The protein below binds the small molecule below.
Small molecule (SMILES): CCCN(CCc1ccccc1)C(=O)[C@@H]1OC(C(=O)O)=C[C@H](N)[C@H]1NC(C)=O

Binding-site contacts:
Ligand atom C2 contacts residue TYR333 of chain 2.B at 2.8 Å (hydrophobic).
Ligand atom NE contacts residue GLU41 of chain 2.B at 2.9 Å (salt-bridge).
Ligand atom CE2 contacts residue ASN144 of chain 2.B at 3.4 Å.
Ligand atom O1B contacts residue TYR333 of chain 2.B at 3.5 Å (h-bond).
Ligand atom O1A contacts residue ARG216 of chain 2.B at 3.1 Å (salt-bridge).
Ligand atom O10 contacts residue ASP73 of chain 2.B at 3.3 Å.
Ligand atom C4 contacts residue GLU41 of chain 2.B at 3.6 Å.
Ligand atom C91 contacts residue ARG216 of chain 2.B at 3.8 Å.
Ligand atom C1 contacts residue ARG298 of chain 2.B at 3.6 Å.
Ligand atom C91 contacts residue GLU199 of chain 2.B at 3.5 Å.
Ligand atom O6 contacts residue TYR333 of chain 2.B at 3.4 Å (h-bond).
Ligand atom CE2 contacts residue ALA169 of chain 2.B at 3.4 Å (hydrophobic).
Ligand atom C92 contacts residue ARG216 of chain 2.B at 3.6 Å.
Ligand atom CZ contacts residue ASN144 of chain 2.B at 3.7 Å.
Ligand atom O1A contacts residue ARG298 of chain 2.B at 2.9 Å (salt-bridge).
Ligand atom C3 contacts residue ASP73 of chain 2.B at 3.7 Å.
Ligand atom C1 contacts residue TYR333 of chain 2.B at 3.0 Å (hydrophobic).
Ligand atom O1B contacts residue ARG40 of chain 2.B at 2.8 Å (salt-bridge).
Ligand atom C3 contacts residue TYR333 of chain 2.B at 3.0 Å (hydrophobic).
Ligand atom C91 contacts residue GLU200 of chain 2.B at 3.4 Å.
Ligand atom C6 contacts residue GLU200 of chain 2.B at 3.7 Å.
Ligand atom C5 contacts residue ASP73 of chain 2.B at 3.6 Å.
Ligand atom C3 contacts residue GLU41 of chain 2.B at 3.6 Å.
Ligand atom O1B contacts residue ARG298 of chain 2.B at 2.8 Å (salt-bridge).
Ligand atom C9 contacts residue GLU200 of chain 2.B at 3.7 Å.
Ligand atom C4 contacts residue ASP73 of chain 2.B at 3.5 Å.
Ligand atom NE contacts residue ASP73 of chain 2.B at 3.0 Å (salt-bridge).
Ligand atom CG contacts residue ALA169 of chain 2.B at 3.7 Å (hydrophobic).
Ligand atom C9 contacts residue GLU199 of chain 2.B at 3.5 Å.
Ligand atom C92 contacts residue GLU199 of chain 2.B at 3.5 Å.
Ligand atom CZ contacts residue ALA169 of chain 2.B at 3.7 Å (hydrophobic).
Ligand atom CD1 contacts residue ALA169 of chain 2.B at 3.8 Å (hydrophobic).
Ligand atom C81 contacts residue ALA169 of chain 2.B at 3.6 Å (hydrophobic).
Ligand atom C92 contacts residue ASN218 of chain 2.B at 3.6 Å.
Ligand atom CD2 contacts residue ILE145 of chain 2.B at 3.8 Å (hydrophobic).
Ligand atom CE2 contacts residue GLY167 of chain 2.B at 3.4 Å.
Ligand atom C3 contacts residue ARG40 of chain 2.B at 3.7 Å.
Ligand atom O1A contacts residue TYR333 of chain 2.B at 3.2 Å (h-bond).
Ligand atom O10 contacts residue ARG74 of chain 2.B at 2.9 Å (salt-bridge).
Ligand atom CD2 contacts residue ARG147 of chain 2.B at 3.4 Å.

Sequence of chain 2.B:
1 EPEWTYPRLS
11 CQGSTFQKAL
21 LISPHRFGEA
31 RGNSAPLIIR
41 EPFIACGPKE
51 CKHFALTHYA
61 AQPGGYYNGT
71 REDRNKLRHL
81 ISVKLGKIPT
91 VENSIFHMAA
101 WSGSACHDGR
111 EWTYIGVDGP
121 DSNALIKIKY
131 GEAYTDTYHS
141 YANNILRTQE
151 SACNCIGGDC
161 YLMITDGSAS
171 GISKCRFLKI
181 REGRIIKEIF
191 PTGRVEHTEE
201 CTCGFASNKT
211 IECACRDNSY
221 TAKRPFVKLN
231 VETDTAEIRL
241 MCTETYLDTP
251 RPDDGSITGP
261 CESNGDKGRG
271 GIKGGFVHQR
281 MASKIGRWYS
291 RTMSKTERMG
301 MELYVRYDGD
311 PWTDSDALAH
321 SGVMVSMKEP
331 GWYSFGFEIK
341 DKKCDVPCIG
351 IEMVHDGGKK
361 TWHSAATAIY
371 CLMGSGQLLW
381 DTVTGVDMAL